The small molecule below binds the protein below.
Small molecule (SMILES): C[C@]1(O)[C@@H](CCF)C(=O)N[C@]1(C=O)[C@@H](O)[C@@H]1C=CCCC1

Sequence of chain 1.BA:
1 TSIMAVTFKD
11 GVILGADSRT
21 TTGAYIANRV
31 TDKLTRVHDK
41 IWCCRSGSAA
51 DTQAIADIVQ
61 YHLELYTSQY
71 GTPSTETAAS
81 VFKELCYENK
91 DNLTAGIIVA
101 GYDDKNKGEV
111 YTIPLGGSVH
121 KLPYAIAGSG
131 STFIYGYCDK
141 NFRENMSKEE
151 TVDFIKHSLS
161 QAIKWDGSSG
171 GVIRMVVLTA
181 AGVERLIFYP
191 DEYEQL

Binding-site contacts:
Ligand atom C11 contacts residue ALA49 of chain 1.BA at 3.9 Å (hydrophobic).
Ligand atom C13 contacts residue THR52 of chain 1.BA at 3.9 Å.
Ligand atom C13 contacts residue SER46 of chain 1.BA at 3.8 Å.
Ligand atom C12 contacts residue LYS33 of chain 1.BA at 3.9 Å.
Ligand atom O17 contacts residue SER46 of chain 1.BA at 3.6 Å.
Ligand atom C13 contacts residue ARG45 of chain 1.BA at 3.3 Å.
Ligand atom O15 contacts residue ARG19 of chain 1.BA at 3.7 Å.
Ligand atom C8 contacts residue THR1 of chain 1.BA at 3.0 Å.
Ligand atom C11 contacts residue THR20 of chain 1.BA at 3.6 Å.
Ligand atom O20 contacts residue GLY47 of chain 1.BA at 3.5 Å (h-bond).
Ligand atom C14 contacts residue ARG45 of chain 1.BA at 3.7 Å.
Ligand atom O15 contacts residue THR20 of chain 1.BA at 3.2 Å.
Ligand atom C4 contacts residue THR1 of chain 1.BA at 3.2 Å.
Ligand atom C10 contacts residue THR20 of chain 1.BA at 3.4 Å.
Ligand atom O5 contacts residue SER168 of chain 1.BA at 3.7 Å.
Ligand atom C14 contacts residue GLY47 of chain 1.BA at 3.5 Å.
Ligand atom N18 contacts residue GLY47 of chain 1.BA at 2.9 Å (h-bond).
Ligand atom O5 contacts residue THR1 of chain 1.BA at 2.7 Å (h-bond).
Ligand atom C9 contacts residue GLY47 of chain 1.BA at 3.5 Å.
Ligand atom C6 contacts residue THR1 of chain 1.BA at 3.7 Å.
Ligand atom C10 contacts residue ALA49 of chain 1.BA at 3.8 Å (hydrophobic).
Ligand atom C8 contacts residue ARG19 of chain 1.BA at 3.7 Å.
Ligand atom C6 contacts residue ARG19 of chain 1.BA at 3.6 Å.
Ligand atom C16 contacts residue THR1 of chain 1.BA at 1.5 Å.
Ligand atom C19 contacts residue GLY47 of chain 1.BA at 3.6 Å.
Ligand atom C12 contacts residue ARG45 of chain 1.BA at 3.5 Å.
Ligand atom O15 contacts residue THR21 of chain 1.BA at 3.5 Å (h-bond).
Ligand atom C14 contacts residue THR1 of chain 1.BA at 3.5 Å.
Ligand atom O5 contacts residue SER129 of chain 1.BA at 3.8 Å.
Ligand atom N18 contacts residue THR1 of chain 1.BA at 3.7 Å.
Ligand atom C2 contacts residue THR21 of chain 1.BA at 3.1 Å.
Ligand atom C14 contacts residue SER46 of chain 1.BA at 3.6 Å.
Ligand atom O17 contacts residue THR1 of chain 1.BA at 2.3 Å (h-bond).
Ligand atom C6 contacts residue THR21 of chain 1.BA at 3.5 Å.
Ligand atom F21 contacts residue SER168 of chain 1.BA at 3.8 Å.
Ligand atom O17 contacts residue GLY47 of chain 1.BA at 2.9 Å (h-bond).
Ligand atom C3 contacts residue THR21 of chain 1.BA at 3.3 Å.
Ligand atom C7 contacts residue THR1 of chain 1.BA at 2.5 Å.
Ligand atom C9 contacts residue THR1 of chain 1.BA at 3.8 Å.
Ligand atom C6 contacts residue SER168 of chain 1.BA at 3.1 Å.